Binding-site contacts:
Ligand atom N09 contacts residue TYR52 of chain 1.A at 4.4 Å.
Ligand atom C04 contacts residue ALA156 of chain 1.A at 3.4 Å (hydrophobic).
Ligand atom C01 contacts residue THR159 of chain 1.A at 3.6 Å.
Ligand atom C02 contacts residue VAL110 of chain 1.A at 4.4 Å (hydrophobic).
Ligand atom N13 contacts residue GLN266 of chain 1.A at 4.1 Å.
Ligand atom C04 contacts residue TYR52 of chain 1.A at 4.0 Å (hydrophobic).
Ligand atom N14 contacts residue VAL269 of chain 1.A at 3.6 Å.
Ligand atom C06 contacts residue TYR52 of chain 1.A at 3.5 Å (hydrophobic).
Ligand atom C01 contacts residue PHE191 of chain 1.A at 4.2 Å (hydrophobic).
Ligand atom C03 contacts residue VAL110 of chain 1.A at 3.9 Å (hydrophobic).
Ligand atom N13 contacts residue VAL269 of chain 1.A at 3.2 Å.
Ligand atom N14 contacts residue PHE191 of chain 1.A at 3.8 Å.
Ligand atom C02 contacts residue PHE191 of chain 1.A at 4.0 Å (hydrophobic).
Ligand atom C01 contacts residue VAL110 of chain 1.A at 3.9 Å (hydrophobic).
Ligand atom C07 contacts residue PHE191 of chain 1.A at 4.1 Å (hydrophobic).
Ligand atom N11 contacts residue PHE243 of chain 1.A at 4.0 Å.
Ligand atom C08 contacts residue PHE191 of chain 1.A at 4.2 Å (hydrophobic).
Ligand atom C03 contacts residue THR159 of chain 1.A at 4.3 Å.
Ligand atom C08 contacts residue TYR52 of chain 1.A at 4.4 Å (hydrophobic).
Ligand atom N12 contacts residue LEU192 of chain 1.A at 3.7 Å.
Ligand atom N12 contacts residue PHE243 of chain 1.A at 3.9 Å.
Ligand atom C02 contacts residue TYR52 of chain 1.A at 4.4 Å (hydrophobic).
Ligand atom C03 contacts residue ALA156 of chain 1.A at 3.6 Å (hydrophobic).
Ligand atom C10 contacts residue VAL269 of chain 1.A at 4.3 Å (hydrophobic).
Ligand atom C05 contacts residue TRP51 of chain 1.A at 3.3 Å (hydrophobic).
Ligand atom C15 contacts residue VAL269 of chain 1.A at 3.9 Å (hydrophobic).
Ligand atom C06 contacts residue TRP51 of chain 1.A at 3.6 Å (hydrophobic).
Ligand atom C02 contacts residue THR159 of chain 1.A at 4.3 Å.
Ligand atom C04 contacts residue TRP51 of chain 1.A at 3.9 Å (hydrophobic).
Ligand atom C15 contacts residue ALA265 of chain 1.A at 4.1 Å (hydrophobic).
Ligand atom N13 contacts residue LEU192 of chain 1.A at 4.1 Å.
Ligand atom N12 contacts residue VAL269 of chain 1.A at 3.9 Å.
Ligand atom C03 contacts residue TYR52 of chain 1.A at 4.4 Å (hydrophobic).
Ligand atom C15 contacts residue PHE191 of chain 1.A at 3.4 Å (hydrophobic).
Ligand atom C07 contacts residue TYR52 of chain 1.A at 3.9 Å (hydrophobic).
Ligand atom N12 contacts residue PHE191 of chain 1.A at 4.3 Å.
Ligand atom N13 contacts residue PHE191 of chain 1.A at 3.8 Å.
Ligand atom C08 contacts residue ILE214 of chain 1.A at 4.4 Å (hydrophobic).
Ligand atom C05 contacts residue TYR52 of chain 1.A at 3.7 Å (hydrophobic).
Ligand atom C03 contacts residue PHE191 of chain 1.A at 4.4 Å (hydrophobic).

A small-molecule ligand and the protein it binds are described below.
Small molecule (SMILES): Cc1ccccc1CNc1nnnn1C

Sequence of chain 1.A:
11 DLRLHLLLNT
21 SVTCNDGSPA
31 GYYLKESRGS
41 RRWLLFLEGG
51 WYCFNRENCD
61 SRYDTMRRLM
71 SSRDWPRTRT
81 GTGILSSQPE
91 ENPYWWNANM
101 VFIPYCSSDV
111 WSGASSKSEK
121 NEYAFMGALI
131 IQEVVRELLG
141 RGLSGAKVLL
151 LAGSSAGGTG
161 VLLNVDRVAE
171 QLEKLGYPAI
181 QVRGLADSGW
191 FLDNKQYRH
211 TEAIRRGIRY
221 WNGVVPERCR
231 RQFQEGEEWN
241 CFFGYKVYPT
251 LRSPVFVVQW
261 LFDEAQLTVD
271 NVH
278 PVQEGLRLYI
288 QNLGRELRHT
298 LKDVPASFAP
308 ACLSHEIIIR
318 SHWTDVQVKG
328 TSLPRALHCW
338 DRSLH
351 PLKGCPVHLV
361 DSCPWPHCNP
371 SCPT